Binding-site contacts:
Ligand atom C16 contacts residue GLU138 of chain 1.B at 3.7 Å.
Ligand atom S14 contacts residue GLY190 of chain 1.A at 3.8 Å.
Ligand atom C8 contacts residue HIS235 of chain 1.A at 3.2 Å.
Ligand atom C5 contacts residue TRP229 of chain 1.A at 3.5 Å (hydrophobic).
Ligand atom C7 contacts residue LEU100 of chain 1.A at 3.6 Å (hydrophobic).
Ligand atom C25 contacts residue PRO225 of chain 1.A at 3.5 Å (hydrophobic).
Ligand atom C20 contacts residue PRO236 of chain 1.A at 3.7 Å (hydrophobic).
Ligand atom C21 contacts residue PRO236 of chain 1.A at 3.5 Å (hydrophobic).
Ligand atom C15 contacts residue TYR181 of chain 1.A at 3.5 Å (hydrophobic).
Ligand atom N18 contacts residue LYS103 of chain 1.A at 2.9 Å (salt-bridge).
Ligand atom C5 contacts residue TYR181 of chain 1.A at 3.7 Å (hydrophobic).
Ligand atom C8 contacts residue TYR318 of chain 1.A at 2.9 Å (hydrophobic).
Ligand atom C26 contacts residue PRO236 of chain 1.A at 3.6 Å (hydrophobic).
Ligand atom C4 contacts residue TRP229 of chain 1.A at 3.5 Å (hydrophobic).
Ligand atom C26 contacts residue PHE227 of chain 1.A at 3.6 Å (hydrophobic).
Ligand atom C3 contacts residue LEU234 of chain 1.A at 3.8 Å (hydrophobic).
Ligand atom C20 contacts residue HIS235 of chain 1.A at 3.2 Å.
Ligand atom N19 contacts residue LEU100 of chain 1.A at 3.6 Å.
Ligand atom C25 contacts residue PHE227 of chain 1.A at 3.7 Å (hydrophobic).
Ligand atom C15 contacts residue VAL179 of chain 1.A at 3.5 Å (hydrophobic).
Ligand atom C10 contacts residue LEU100 of chain 1.A at 3.7 Å (hydrophobic).
Ligand atom C4 contacts residue LEU234 of chain 1.A at 3.7 Å (hydrophobic).
Ligand atom N11 contacts residue VAL106 of chain 1.A at 3.7 Å.
Ligand atom C12 contacts residue LYS103 of chain 1.A at 3.8 Å.
Ligand atom C1 contacts residue VAL106 of chain 1.A at 3.8 Å (hydrophobic).
Ligand atom CL22 contacts residue PRO236 of chain 1.A at 3.7 Å.
Ligand atom C25 contacts residue PRO236 of chain 1.A at 3.7 Å (hydrophobic).
Ligand atom CL22 contacts residue LYS103 of chain 1.A at 3.3 Å.
Ligand atom C24 contacts residue PRO236 of chain 1.A at 3.6 Å (hydrophobic).
Ligand atom C6 contacts residue TYR181 of chain 1.A at 3.6 Å (hydrophobic).
Ligand atom C16 contacts residue VAL179 of chain 1.A at 3.7 Å (hydrophobic).
Ligand atom C17 contacts residue LYS103 of chain 1.A at 3.7 Å.
Ligand atom C26 contacts residue HIS235 of chain 1.A at 3.5 Å.
Ligand atom C17 contacts residue LEU100 of chain 1.A at 3.8 Å (hydrophobic).
Ligand atom S14 contacts residue TYR188 of chain 1.A at 3.7 Å.
Ligand atom S9 contacts residue LEU234 of chain 1.A at 3.7 Å.
Ligand atom C21 contacts residue VAL106 of chain 1.A at 3.6 Å (hydrophobic).
Ligand atom C23 contacts residue PRO236 of chain 1.A at 3.5 Å (hydrophobic).
Ligand atom C3 contacts residue TYR188 of chain 1.A at 3.6 Å (hydrophobic).
Ligand atom C12 contacts residue VAL106 of chain 1.A at 3.7 Å (hydrophobic).

Sequence of chain 1.A:
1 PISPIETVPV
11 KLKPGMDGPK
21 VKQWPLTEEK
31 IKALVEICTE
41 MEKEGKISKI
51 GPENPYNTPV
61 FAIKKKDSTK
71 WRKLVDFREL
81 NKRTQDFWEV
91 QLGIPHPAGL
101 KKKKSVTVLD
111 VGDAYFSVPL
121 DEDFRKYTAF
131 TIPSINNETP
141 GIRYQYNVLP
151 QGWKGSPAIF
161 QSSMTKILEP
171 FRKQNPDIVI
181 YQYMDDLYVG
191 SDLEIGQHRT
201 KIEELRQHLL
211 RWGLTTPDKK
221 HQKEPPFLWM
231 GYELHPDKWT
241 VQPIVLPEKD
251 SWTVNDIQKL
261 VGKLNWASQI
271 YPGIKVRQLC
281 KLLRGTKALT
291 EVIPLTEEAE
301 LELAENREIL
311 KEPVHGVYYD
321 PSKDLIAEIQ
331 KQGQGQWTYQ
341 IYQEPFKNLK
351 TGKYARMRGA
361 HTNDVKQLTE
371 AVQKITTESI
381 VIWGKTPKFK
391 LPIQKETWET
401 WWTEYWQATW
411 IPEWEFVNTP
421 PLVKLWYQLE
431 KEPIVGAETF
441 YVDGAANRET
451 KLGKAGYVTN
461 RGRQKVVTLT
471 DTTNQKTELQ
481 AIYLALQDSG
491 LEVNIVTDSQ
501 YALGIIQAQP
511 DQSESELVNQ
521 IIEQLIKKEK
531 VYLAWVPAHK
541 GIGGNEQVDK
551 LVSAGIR

Sequence of chain 1.B:
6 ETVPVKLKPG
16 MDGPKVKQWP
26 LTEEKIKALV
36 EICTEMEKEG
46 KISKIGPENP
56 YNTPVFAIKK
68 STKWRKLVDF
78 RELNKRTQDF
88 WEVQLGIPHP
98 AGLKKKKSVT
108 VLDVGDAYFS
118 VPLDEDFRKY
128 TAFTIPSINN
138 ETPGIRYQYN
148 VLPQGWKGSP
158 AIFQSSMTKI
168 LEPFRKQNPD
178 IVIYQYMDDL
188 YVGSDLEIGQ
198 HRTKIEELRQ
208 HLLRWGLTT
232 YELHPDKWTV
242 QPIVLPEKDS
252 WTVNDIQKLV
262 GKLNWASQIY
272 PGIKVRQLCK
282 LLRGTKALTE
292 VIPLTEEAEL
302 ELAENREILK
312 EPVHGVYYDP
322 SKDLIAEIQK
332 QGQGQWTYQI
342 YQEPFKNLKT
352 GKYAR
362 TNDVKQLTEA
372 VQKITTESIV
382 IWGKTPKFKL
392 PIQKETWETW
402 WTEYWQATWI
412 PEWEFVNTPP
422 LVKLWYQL

This protein binds this small molecule.
Small molecule (SMILES): Clc1ccccc1CSc1nnc(-c2cccs2)n1Cc1ccccc1